A small-molecule ligand and the protein it binds are described below.
Small molecule (SMILES): CC(C)[C@H](NC(=O)[C@@H](NC(=O)[C@H](C)NC(=O)[C@@H]1CCCN1C(=O)[C@@H](N)Cc1ccccc1)[C@@H](C)OP(=O)(O)O)C(=O)O

Binding-site contacts:
Ligand atom O2P contacts residue ARG61 of chain 1.A at 2.9 Å (salt-bridge).
Ligand atom O contacts residue ASN180 of chain 1.A at 2.9 Å (h-bond).
Ligand atom O1P contacts residue ARG61 of chain 1.A at 2.9 Å (salt-bridge).
Ligand atom CA contacts residue ASN231 of chain 1.A at 3.7 Å.
Ligand atom N contacts residue LEU179 of chain 1.A at 3.9 Å.
Ligand atom CB contacts residue TRP235 of chain 1.A at 3.9 Å (hydrophobic).
Ligand atom CG2 contacts residue VAL183 of chain 1.A at 3.7 Å (hydrophobic).
Ligand atom O contacts residue LEU179 of chain 1.A at 3.5 Å.
Ligand atom P contacts residue ARG61 of chain 1.A at 3.6 Å.
Ligand atom CG1 contacts residue LEU179 of chain 1.A at 3.8 Å (hydrophobic).
Ligand atom CB contacts residue ASN231 of chain 1.A at 3.6 Å.
Ligand atom C contacts residue ASN180 of chain 1.A at 3.6 Å.
Ligand atom CG contacts residue VAL183 of chain 1.A at 3.7 Å (hydrophobic).
Ligand atom O contacts residue VAL183 of chain 1.A at 3.5 Å.
Ligand atom OXT contacts residue T6H1 of chain 1.D at 3.6 Å.
Ligand atom P contacts residue TYR135 of chain 1.A at 3.8 Å.
Ligand atom O3P contacts residue ARG134 of chain 1.A at 2.9 Å (salt-bridge).
Ligand atom CB contacts residue VAL183 of chain 1.A at 3.9 Å (hydrophobic).
Ligand atom C contacts residue LYS127 of chain 1.A at 3.7 Å.
Ligand atom CB contacts residue ASN180 of chain 1.A at 3.2 Å.
Ligand atom OXT contacts residue LYS54 of chain 1.A at 3.7 Å.
Ligand atom O1P contacts residue LYS54 of chain 1.A at 3.4 Å (salt-bridge).
Ligand atom O contacts residue LYS127 of chain 1.A at 2.8 Å (salt-bridge).
Ligand atom C contacts residue ASN231 of chain 1.A at 3.7 Å.
Ligand atom CG2 contacts residue ARG134 of chain 1.A at 3.8 Å.
Ligand atom CB contacts residue ASN231 of chain 1.A at 3.6 Å.
Ligand atom CA contacts residue ASN180 of chain 1.A at 3.2 Å.
Ligand atom CA contacts residue ASN231 of chain 1.A at 3.5 Å.
Ligand atom CA contacts residue LEU179 of chain 1.A at 3.7 Å (hydrophobic).
Ligand atom CG2 contacts residue GLY176 of chain 1.A at 3.5 Å.
Ligand atom O2P contacts residue ARG134 of chain 1.A at 2.9 Å (salt-bridge).
Ligand atom N contacts residue ASN180 of chain 1.A at 3.0 Å (h-bond).
Ligand atom P contacts residue ARG134 of chain 1.A at 3.8 Å.
Ligand atom N contacts residue ASN231 of chain 1.A at 2.9 Å (h-bond).
Ligand atom O contacts residue LYS54 of chain 1.A at 3.5 Å (salt-bridge).
Ligand atom C contacts residue ASN231 of chain 1.A at 3.9 Å.
Ligand atom O contacts residue ASN231 of chain 1.A at 3.0 Å (h-bond).
Ligand atom O3P contacts residue TYR135 of chain 1.A at 2.6 Å (h-bond).
Ligand atom CG1 contacts residue LEU227 of chain 1.A at 3.5 Å (hydrophobic).
Ligand atom CG2 contacts residue ASN180 of chain 1.A at 3.7 Å.

Sequence of chain 1.A:
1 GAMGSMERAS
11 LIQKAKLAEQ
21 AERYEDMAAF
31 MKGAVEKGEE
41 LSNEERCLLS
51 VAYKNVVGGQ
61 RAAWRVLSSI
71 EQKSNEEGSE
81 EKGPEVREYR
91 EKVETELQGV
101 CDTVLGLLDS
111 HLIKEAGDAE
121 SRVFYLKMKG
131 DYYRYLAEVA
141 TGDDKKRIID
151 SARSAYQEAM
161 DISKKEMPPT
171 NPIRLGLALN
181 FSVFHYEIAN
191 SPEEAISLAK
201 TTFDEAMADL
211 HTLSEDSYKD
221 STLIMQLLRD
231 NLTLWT